This protein binds this small molecule.
Small molecule (SMILES): CC(=O)N[C@@H]1[C@@H](O[C@@H]2O[C@H](CO)[C@H](O)[C@H](O[C@]3(C(=O)O)C[C@H](O)[C@@H](NC(C)=O)[C@H]([C@H](O)[C@H](O)CO)O3)[C@H]2O)[C@H](O)[C@@H](CO[C@]2(C(=O)O)C[C@H](O)[C@@H](NC(C)=O)[C@H]([C@H](O)[C@H](O)CO)O2)O[C@H]1O

Sequence of chain 25.F:
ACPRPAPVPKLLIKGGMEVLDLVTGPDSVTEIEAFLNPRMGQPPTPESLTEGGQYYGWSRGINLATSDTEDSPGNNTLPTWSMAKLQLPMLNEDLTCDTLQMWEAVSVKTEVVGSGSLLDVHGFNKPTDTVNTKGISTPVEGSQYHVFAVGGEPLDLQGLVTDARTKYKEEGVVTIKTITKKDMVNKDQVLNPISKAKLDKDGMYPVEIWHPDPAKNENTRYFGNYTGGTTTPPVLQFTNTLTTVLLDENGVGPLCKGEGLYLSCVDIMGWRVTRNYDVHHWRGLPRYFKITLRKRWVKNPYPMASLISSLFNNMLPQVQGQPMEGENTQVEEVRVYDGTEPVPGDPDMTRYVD

Sequence of chain 24.F:
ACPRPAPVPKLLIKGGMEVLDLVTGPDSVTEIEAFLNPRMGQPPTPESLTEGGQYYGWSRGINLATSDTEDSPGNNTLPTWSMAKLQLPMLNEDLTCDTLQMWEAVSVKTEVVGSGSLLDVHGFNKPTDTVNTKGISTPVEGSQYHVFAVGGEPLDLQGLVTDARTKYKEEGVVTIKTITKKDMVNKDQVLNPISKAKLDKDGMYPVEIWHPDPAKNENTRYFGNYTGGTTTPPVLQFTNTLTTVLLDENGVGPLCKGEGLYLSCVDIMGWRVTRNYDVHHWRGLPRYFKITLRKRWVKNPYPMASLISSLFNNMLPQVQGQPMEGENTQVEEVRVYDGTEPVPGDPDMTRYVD

Binding-site contacts:
Ligand atom C1 contacts residue TYR72 of chain 25.F at 4.0 Å (hydrophobic).
Ligand atom C3 contacts residue GLY78 of chain 25.F at 3.9 Å.
Ligand atom C5 contacts residue TYR72 of chain 25.F at 3.5 Å (hydrophobic).
Ligand atom O4 contacts residue TYR72 of chain 25.F at 3.8 Å.
Ligand atom O1A contacts residue ARG77 of chain 25.F at 3.0 Å (salt-bridge).
Ligand atom O6 contacts residue ASN93 of chain 25.F at 3.0 Å (h-bond).
Ligand atom O3 contacts residue VAL296 of chain 25.F at 4.3 Å.
Ligand atom O4 contacts residue HIS298 of chain 25.F at 3.0 Å (h-bond).
Ligand atom C3 contacts residue ARG77 of chain 25.F at 4.1 Å.
Ligand atom C10 contacts residue TYR72 of chain 25.F at 4.1 Å (hydrophobic).
Ligand atom O4 contacts residue GLY78 of chain 25.F at 3.2 Å.
Ligand atom C4 contacts residue HIS298 of chain 25.F at 4.0 Å.
Ligand atom C1 contacts residue GLY78 of chain 25.F at 4.1 Å.
Ligand atom C6 contacts residue ARG77 of chain 25.F at 4.3 Å.
Ligand atom C2 contacts residue GLY78 of chain 25.F at 4.1 Å.
Ligand atom O8 contacts residue ARG77 of chain 25.F at 3.1 Å (salt-bridge).
Ligand atom C4 contacts residue GLY78 of chain 25.F at 3.4 Å.
Ligand atom O1B contacts residue SER89 of chain 25.F at 3.5 Å (h-bond).
Ligand atom O4 contacts residue ASN80 of chain 25.F at 4.0 Å.
Ligand atom C1 contacts residue ARG77 of chain 25.F at 3.1 Å.
Ligand atom C6 contacts residue TYR72 of chain 25.F at 3.8 Å (hydrophobic).
Ligand atom C3 contacts residue GLY78 of chain 25.F at 4.1 Å.
Ligand atom O4 contacts residue THR291 of chain 25.F at 3.4 Å.
Ligand atom C1 contacts residue SER89 of chain 25.F at 4.2 Å.
Ligand atom O8 contacts residue GLU87 of chain 25.F at 3.9 Å.
Ligand atom C3 contacts residue VAL296 of chain 25.F at 3.7 Å (hydrophobic).
Ligand atom C5 contacts residue ASN93 of chain 25.F at 4.1 Å.
Ligand atom O8 contacts residue TYR72 of chain 25.F at 3.9 Å.
Ligand atom O3 contacts residue GLY78 of chain 25.F at 3.6 Å.
Ligand atom C3 contacts residue HIS298 of chain 25.F at 4.1 Å.
Ligand atom O4 contacts residue ILE79 of chain 25.F at 3.6 Å (h-bond).
Ligand atom O1A contacts residue TYR72 of chain 25.F at 3.1 Å.
Ligand atom O1A contacts residue SER89 of chain 25.F at 4.1 Å.
Ligand atom O1B contacts residue ARG77 of chain 25.F at 2.5 Å (salt-bridge).
Ligand atom C8 contacts residue ARG77 of chain 25.F at 4.1 Å.
Ligand atom O1A contacts residue GLY78 of chain 25.F at 3.7 Å.
Ligand atom C6 contacts residue ASN93 of chain 25.F at 3.1 Å.
Ligand atom N5 contacts residue TYR72 of chain 25.F at 3.0 Å (h-bond).
Ligand atom C11 contacts residue ASP85 of chain 24.F at 4.2 Å.
Ligand atom C4 contacts residue TYR72 of chain 25.F at 3.4 Å (hydrophobic).